A small-molecule ligand and the protein it binds are described below.
Small molecule (SMILES): C/C=C1/[C@@H](O[C@@H]2O[C@H](CO)[C@@H](O)[C@H](O)[C@H]2O)[N@@]2[C@H]3C[C@@]45c6ccccc6N[C@@H]4[C@@H]2C[C@@H]1[C@@H]3[C@H]5OC(C)=O

Sequence of chain 4.B:
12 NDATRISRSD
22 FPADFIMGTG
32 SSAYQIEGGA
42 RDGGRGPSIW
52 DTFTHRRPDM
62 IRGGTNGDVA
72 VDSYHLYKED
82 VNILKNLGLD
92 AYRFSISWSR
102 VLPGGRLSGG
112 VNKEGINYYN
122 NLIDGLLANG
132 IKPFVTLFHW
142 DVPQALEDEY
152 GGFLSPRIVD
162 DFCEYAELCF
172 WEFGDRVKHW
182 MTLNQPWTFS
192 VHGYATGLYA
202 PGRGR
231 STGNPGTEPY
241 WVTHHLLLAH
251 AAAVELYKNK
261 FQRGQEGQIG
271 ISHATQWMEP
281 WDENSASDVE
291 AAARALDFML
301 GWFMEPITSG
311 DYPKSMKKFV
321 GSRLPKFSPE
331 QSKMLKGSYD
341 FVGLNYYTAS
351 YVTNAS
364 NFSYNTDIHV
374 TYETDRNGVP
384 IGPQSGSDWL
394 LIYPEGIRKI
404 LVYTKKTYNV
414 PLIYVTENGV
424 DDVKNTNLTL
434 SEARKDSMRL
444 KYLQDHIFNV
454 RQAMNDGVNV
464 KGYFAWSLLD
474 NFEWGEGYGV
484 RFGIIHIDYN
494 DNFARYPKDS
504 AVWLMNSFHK

Binding-site contacts:
Ligand atom C4 contacts residue GLN36 of chain 4.B at 3.9 Å.
Ligand atom O3 contacts residue GLN36 of chain 4.B at 3.1 Å (h-bond).
Ligand atom C4 contacts residue TRP477 of chain 4.B at 4.0 Å (hydrophobic).
Ligand atom CAW contacts residue TYR200 of chain 4.B at 3.7 Å (hydrophobic).
Ligand atom O6 contacts residue PHE485 of chain 4.B at 3.9 Å.
Ligand atom O3 contacts residue TRP469 of chain 4.B at 3.8 Å.
Ligand atom OAC contacts residue HIS193 of chain 4.B at 3.3 Å (h-bond).
Ligand atom C5 contacts residue GLU476 of chain 4.B at 3.8 Å.
Ligand atom C6 contacts residue PHE485 of chain 4.B at 3.1 Å (hydrophobic).
Ligand atom CAI contacts residue LEU199 of chain 4.B at 3.7 Å (hydrophobic).
Ligand atom C3 contacts residue TRP477 of chain 4.B at 4.0 Å (hydrophobic).
Ligand atom O6 contacts residue GLU476 of chain 4.B at 2.8 Å (salt-bridge).
Ligand atom O4 contacts residue GLU476 of chain 4.B at 2.7 Å (salt-bridge).
Ligand atom CBF contacts residue TRP392 of chain 4.B at 3.2 Å (hydrophobic).
Ligand atom C4 contacts residue TRP469 of chain 4.B at 3.7 Å (hydrophobic).
Ligand atom NAP contacts residue TYR200 of chain 4.B at 3.2 Å (h-bond).
Ligand atom CAI contacts residue HIS193 of chain 4.B at 3.7 Å.
Ligand atom CAN contacts residue THR189 of chain 4.B at 3.4 Å.
Ligand atom O4 contacts residue TRP469 of chain 4.B at 2.7 Å (h-bond).
Ligand atom CBI contacts residue TRP392 of chain 4.B at 4.0 Å (hydrophobic).
Ligand atom CAO contacts residue TRP392 of chain 4.B at 3.1 Å (hydrophobic).
Ligand atom C6 contacts residue GLU476 of chain 4.B at 3.1 Å.
Ligand atom O4 contacts residue GLN36 of chain 4.B at 3.3 Å (h-bond).
Ligand atom CAW contacts residue HIS193 of chain 4.B at 3.8 Å.
Ligand atom O2 contacts residue GLN186 of chain 4.B at 3.3 Å (h-bond).
Ligand atom CAA contacts residue THR275 of chain 4.B at 3.8 Å.
Ligand atom C1 contacts residue TYR347 of chain 4.B at 4.0 Å (hydrophobic).
Ligand atom NAP contacts residue HIS193 of chain 4.B at 3.9 Å.
Ligand atom O3 contacts residue HIS140 of chain 4.B at 3.7 Å.
Ligand atom O2 contacts residue GLU420 of chain 4.B at 2.9 Å (salt-bridge).
Ligand atom CAV contacts residue TYR200 of chain 4.B at 3.4 Å (hydrophobic).
Ligand atom C3 contacts residue TRP469 of chain 4.B at 3.8 Å (hydrophobic).
Ligand atom O1 contacts residue GLN186 of chain 4.B at 3.5 Å (h-bond).
Ligand atom CAH contacts residue TYR347 of chain 4.B at 3.5 Å (hydrophobic).
Ligand atom C2 contacts residue GLN186 of chain 4.B at 3.9 Å.
Ligand atom CAK contacts residue HIS193 of chain 4.B at 3.3 Å.
Ligand atom C2 contacts residue GLU420 of chain 4.B at 4.0 Å.
Ligand atom O2 contacts residue TYR347 of chain 4.B at 4.0 Å.
Ligand atom O3 contacts residue TRP477 of chain 4.B at 3.0 Å (h-bond).
Ligand atom C4 contacts residue GLU476 of chain 4.B at 3.2 Å.